Binding-site contacts:
Ligand atom O4 contacts residue ASP388 of chain 1.A at 2.8 Å (salt-bridge).
Ligand atom O4 contacts residue MN1 of chain 1.C at 4.0 Å.
Ligand atom N1 contacts residue GLU390 of chain 1.A at 3.8 Å.
Ligand atom O2 contacts residue ASP303 of chain 1.A at 2.9 Å (salt-bridge).
Ligand atom O2 contacts residue MN1 of chain 1.D at 1.9 Å.
Ligand atom O2 contacts residue GLU390 of chain 1.A at 2.6 Å (salt-bridge).
Ligand atom O4 contacts residue ASP303 of chain 1.A at 3.3 Å (salt-bridge).
Ligand atom C3 contacts residue LEU419 of chain 1.A at 3.6 Å (hydrophobic).
Ligand atom O2 contacts residue ASP388 of chain 1.A at 3.0 Å (salt-bridge).
Ligand atom O4 contacts residue MN1 of chain 1.D at 2.3 Å.
Ligand atom O2 contacts residue MN1 of chain 1.C at 1.9 Å.
Ligand atom C3 contacts residue MN1 of chain 1.D at 2.9 Å.
Ligand atom C5 contacts residue BCT1 of chain 1.B at 4.0 Å.
Ligand atom C5 contacts residue GLY421 of chain 1.A at 4.1 Å.
Ligand atom C3 contacts residue BCT1 of chain 1.B at 3.4 Å.
Ligand atom C7 contacts residue BCT1 of chain 1.B at 3.5 Å.
Ligand atom C5 contacts residue THR420 of chain 1.A at 4.0 Å.
Ligand atom N1 contacts residue LEU419 of chain 1.A at 2.9 Å (h-bond).
Ligand atom C3 contacts residue ASP388 of chain 1.A at 3.5 Å.
Ligand atom O2 contacts residue LYS298 of chain 1.A at 2.9 Å (salt-bridge).
Ligand atom O4 contacts residue LYS310 of chain 1.A at 2.7 Å (salt-bridge).
Ligand atom N1 contacts residue LYS298 of chain 1.A at 3.5 Å (salt-bridge).
Ligand atom O2 contacts residue ASP321 of chain 1.A at 3.8 Å.
Ligand atom O13 contacts residue GLY421 of chain 1.A at 3.1 Å (h-bond).
Ligand atom N1 contacts residue MN1 of chain 1.D at 2.8 Å.
Ligand atom O2 contacts residue LEU419 of chain 1.A at 3.8 Å.
Ligand atom N1 contacts residue ASP388 of chain 1.A at 3.5 Å (salt-bridge).
Ligand atom C5 contacts residue LEU419 of chain 1.A at 3.6 Å (hydrophobic).
Ligand atom C3 contacts residue LYS310 of chain 1.A at 3.8 Å.
Ligand atom C12 contacts residue GLY421 of chain 1.A at 3.9 Å.
Ligand atom O2 contacts residue BCT1 of chain 1.B at 3.0 Å (h-bond).
Ligand atom O13 contacts residue THR420 of chain 1.A at 4.1 Å.
Ligand atom C18 contacts residue HIS314 of chain 1.A at 3.4 Å.
Ligand atom C3 contacts residue MN1 of chain 1.C at 3.9 Å.
Ligand atom C17 contacts residue TYR515 of chain 1.A at 4.1 Å (hydrophobic).
Ligand atom C3 contacts residue ASP303 of chain 1.A at 4.0 Å.
Ligand atom N1 contacts residue ASP303 of chain 1.A at 3.9 Å.
Ligand atom O4 contacts residue GLU390 of chain 1.A at 4.1 Å.
Ligand atom N1 contacts residue BCT1 of chain 1.B at 2.6 Å (h-bond).
Ligand atom N1 contacts residue MN1 of chain 1.C at 3.0 Å.

Sequence of chain 1.A:
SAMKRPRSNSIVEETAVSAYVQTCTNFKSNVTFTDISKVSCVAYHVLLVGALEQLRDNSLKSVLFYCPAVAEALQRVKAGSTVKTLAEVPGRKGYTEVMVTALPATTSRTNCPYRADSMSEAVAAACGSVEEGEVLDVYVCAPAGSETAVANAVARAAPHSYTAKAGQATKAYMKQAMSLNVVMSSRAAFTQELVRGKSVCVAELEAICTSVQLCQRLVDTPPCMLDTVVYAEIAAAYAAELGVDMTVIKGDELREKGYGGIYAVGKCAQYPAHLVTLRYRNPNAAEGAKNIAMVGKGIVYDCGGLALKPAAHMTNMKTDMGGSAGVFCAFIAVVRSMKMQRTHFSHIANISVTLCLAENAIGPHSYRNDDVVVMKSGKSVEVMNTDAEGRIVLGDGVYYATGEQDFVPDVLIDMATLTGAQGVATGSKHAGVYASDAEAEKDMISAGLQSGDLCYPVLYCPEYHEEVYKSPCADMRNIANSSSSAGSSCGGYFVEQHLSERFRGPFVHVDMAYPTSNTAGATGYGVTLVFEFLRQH

The small molecule below binds the protein below.
Small molecule (SMILES): CCCCC[C@H](CC(=O)NO)C(=O)N[C@H](C(=O)N1CCC[C@H]1CO)C(C)C